Binding-site contacts:
Ligand atom C1 contacts residue ASN301 of chain 1.F at 1.4 Å.
Ligand atom N2 contacts residue ASN301 of chain 1.F at 2.9 Å (h-bond).
Ligand atom C8 contacts residue HIS299 of chain 1.F at 4.1 Å.
Ligand atom O7 contacts residue ARG412 of chain 1.F at 4.4 Å.
Ligand atom C3 contacts residue HIS299 of chain 1.F at 3.9 Å.
Ligand atom C2 contacts residue HIS299 of chain 1.F at 4.0 Å.
Ligand atom C5 contacts residue ASN301 of chain 1.F at 3.7 Å.
Ligand atom O7 contacts residue ASN265 of chain 1.F at 4.1 Å.
Ligand atom C3 contacts residue ASN301 of chain 1.F at 3.8 Å.
Ligand atom O3 contacts residue HIS299 of chain 1.F at 4.4 Å.
Ligand atom C5 contacts residue THR383 of chain 1.F at 4.1 Å.
Ligand atom C1 contacts residue HIS299 of chain 1.F at 4.2 Å.
Ligand atom N2 contacts residue HIS299 of chain 1.F at 3.3 Å (h-bond).
Ligand atom C8 contacts residue THR267 of chain 1.F at 3.5 Å.
Ligand atom O7 contacts residue ASN301 of chain 1.F at 2.9 Å (h-bond).
Ligand atom C8 contacts residue ASN301 of chain 1.F at 4.3 Å.
Ligand atom C8 contacts residue ASN265 of chain 1.F at 4.0 Å.
Ligand atom C7 contacts residue HIS299 of chain 1.F at 4.2 Å.
Ligand atom C1 contacts residue THR383 of chain 1.F at 4.4 Å.
Ligand atom O5 contacts residue SER381 of chain 1.F at 3.9 Å.
Ligand atom O5 contacts residue ASN301 of chain 1.F at 2.4 Å (h-bond).
Ligand atom C6 contacts residue THR383 of chain 1.F at 4.3 Å.
Ligand atom C2 contacts residue ASN301 of chain 1.F at 2.4 Å.
Ligand atom O6 contacts residue THR383 of chain 1.F at 3.9 Å.
Ligand atom C7 contacts residue ASN301 of chain 1.F at 3.0 Å.
Ligand atom C8 contacts residue ARG412 of chain 1.F at 4.2 Å.
Ligand atom O5 contacts residue THR383 of chain 1.F at 4.0 Å.
Ligand atom C4 contacts residue ASN301 of chain 1.F at 4.2 Å.

Sequence of chain 1.F:
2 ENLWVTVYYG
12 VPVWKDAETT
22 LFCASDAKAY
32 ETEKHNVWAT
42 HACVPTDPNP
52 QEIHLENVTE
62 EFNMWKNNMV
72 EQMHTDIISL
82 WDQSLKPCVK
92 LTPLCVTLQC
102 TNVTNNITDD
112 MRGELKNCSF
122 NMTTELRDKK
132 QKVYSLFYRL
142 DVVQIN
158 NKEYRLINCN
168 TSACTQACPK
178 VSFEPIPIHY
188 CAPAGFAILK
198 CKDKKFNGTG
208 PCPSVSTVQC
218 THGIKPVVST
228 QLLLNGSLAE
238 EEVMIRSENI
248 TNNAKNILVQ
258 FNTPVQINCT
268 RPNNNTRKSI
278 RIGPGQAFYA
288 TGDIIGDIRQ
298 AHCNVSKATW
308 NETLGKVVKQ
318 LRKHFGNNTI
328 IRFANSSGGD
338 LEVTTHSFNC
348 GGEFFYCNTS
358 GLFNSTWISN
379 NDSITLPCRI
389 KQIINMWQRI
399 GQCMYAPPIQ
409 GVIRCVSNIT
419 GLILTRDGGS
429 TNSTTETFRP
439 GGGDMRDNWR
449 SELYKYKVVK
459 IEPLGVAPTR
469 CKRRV

This small molecule binds to this protein.
Small molecule (SMILES): CC(=O)N[C@H]1[C@H](O[C@H]2[C@H](O)[C@@H](NC(C)=O)CO[C@@H]2CO)O[C@H](CO)[C@@H](O)[C@@H]1O